This protein binds this small molecule.
Small molecule (SMILES): CCCCCCCCCCO[C@@H]1O[C@H](CO)[C@@H](O[C@H]2O[C@H](CO)[C@@H](O)[C@H](O)[C@H]2O)[C@H](O)[C@H]1O

Sequence of chain 1.G:
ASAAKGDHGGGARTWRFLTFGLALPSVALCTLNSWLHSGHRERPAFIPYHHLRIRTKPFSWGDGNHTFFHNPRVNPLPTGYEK

Binding-site contacts:
Ligand atom C57 contacts residue SER61 of chain 1.G at 4.3 Å.
Ligand atom C4 contacts residue MET40 of chain 1.C at 3.8 Å (hydrophobic).
Ligand atom C31 contacts residue LEU31 of chain 1.C at 4.2 Å (hydrophobic).
Ligand atom C6 contacts residue TRP34 of chain 1.C at 3.9 Å (hydrophobic).
Ligand atom C8 contacts residue GLY63 of chain 1.G at 3.6 Å.
Ligand atom C18 contacts residue TRP34 of chain 1.C at 4.0 Å (hydrophobic).
Ligand atom C9 contacts residue GLY63 of chain 1.G at 3.3 Å.
Ligand atom O61 contacts residue TRP34 of chain 1.C at 2.8 Å (h-bond).
Ligand atom O1 contacts residue TRP62 of chain 1.G at 3.9 Å.
Ligand atom C34 contacts residue LEU47 of chain 1.C at 4.4 Å (hydrophobic).
Ligand atom C57 contacts residue TRP62 of chain 1.G at 4.0 Å (hydrophobic).
Ligand atom C4 contacts residue TRP34 of chain 1.C at 4.1 Å (hydrophobic).
Ligand atom O1 contacts residue GLY63 of chain 1.G at 3.7 Å.
Ligand atom C19 contacts residue LEU43 of chain 1.C at 4.3 Å (hydrophobic).
Ligand atom C11 contacts residue GLY63 of chain 1.G at 3.5 Å.
Ligand atom O61 contacts residue SER61 of chain 1.G at 3.1 Å (h-bond).
Ligand atom O4 contacts residue GLY63 of chain 1.G at 4.2 Å.
Ligand atom C4 contacts residue TRP62 of chain 1.G at 4.3 Å (hydrophobic).
Ligand atom C57 contacts residue TRP34 of chain 1.C at 3.9 Å (hydrophobic).
Ligand atom C1 contacts residue PHE69 of chain 1.G at 3.5 Å (hydrophobic).
Ligand atom C25 contacts residue LEU43 of chain 1.C at 4.4 Å (hydrophobic).
Ligand atom O5 contacts residue MET40 of chain 1.C at 3.3 Å (h-bond).
Ligand atom O49 contacts residue PHE69 of chain 1.G at 4.3 Å.
Ligand atom C9 contacts residue TRP62 of chain 1.G at 4.3 Å (hydrophobic).
Ligand atom O3 contacts residue TRP62 of chain 1.G at 4.1 Å.
Ligand atom C7 contacts residue GLY63 of chain 1.G at 4.4 Å.
Ligand atom O5 contacts residue TRP34 of chain 1.C at 3.3 Å.
Ligand atom C10 contacts residue TRP62 of chain 1.G at 4.0 Å (hydrophobic).
Ligand atom C6 contacts residue PHE69 of chain 1.G at 4.1 Å (hydrophobic).
Ligand atom O61 contacts residue MET40 of chain 1.C at 4.0 Å.
Ligand atom O16 contacts residue TRP34 of chain 1.C at 4.1 Å.
Ligand atom C18 contacts residue PHE69 of chain 1.G at 4.3 Å (hydrophobic).
Ligand atom C6 contacts residue MET40 of chain 1.C at 4.2 Å (hydrophobic).
Ligand atom O6 contacts residue GLY63 of chain 1.G at 4.1 Å.
Ligand atom C57 contacts residue MET40 of chain 1.C at 3.8 Å (hydrophobic).
Ligand atom O61 contacts residue TRP62 of chain 1.G at 3.8 Å.
Ligand atom C11 contacts residue TRP62 of chain 1.G at 4.4 Å (hydrophobic).
Ligand atom O16 contacts residue MET40 of chain 1.C at 4.3 Å.
Ligand atom C2 contacts residue PHE69 of chain 1.G at 4.1 Å (hydrophobic).
Ligand atom C19 contacts residue TRP34 of chain 1.C at 4.3 Å (hydrophobic).

Sequence of chain 1.C:
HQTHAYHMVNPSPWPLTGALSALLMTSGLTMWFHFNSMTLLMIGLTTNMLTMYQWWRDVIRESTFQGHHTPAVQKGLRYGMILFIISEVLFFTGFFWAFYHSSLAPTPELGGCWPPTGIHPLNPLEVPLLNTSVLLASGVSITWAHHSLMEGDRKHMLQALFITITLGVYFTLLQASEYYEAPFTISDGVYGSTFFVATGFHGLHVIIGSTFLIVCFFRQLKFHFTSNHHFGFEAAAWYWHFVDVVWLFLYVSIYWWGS